Sequence of chain 1.B:
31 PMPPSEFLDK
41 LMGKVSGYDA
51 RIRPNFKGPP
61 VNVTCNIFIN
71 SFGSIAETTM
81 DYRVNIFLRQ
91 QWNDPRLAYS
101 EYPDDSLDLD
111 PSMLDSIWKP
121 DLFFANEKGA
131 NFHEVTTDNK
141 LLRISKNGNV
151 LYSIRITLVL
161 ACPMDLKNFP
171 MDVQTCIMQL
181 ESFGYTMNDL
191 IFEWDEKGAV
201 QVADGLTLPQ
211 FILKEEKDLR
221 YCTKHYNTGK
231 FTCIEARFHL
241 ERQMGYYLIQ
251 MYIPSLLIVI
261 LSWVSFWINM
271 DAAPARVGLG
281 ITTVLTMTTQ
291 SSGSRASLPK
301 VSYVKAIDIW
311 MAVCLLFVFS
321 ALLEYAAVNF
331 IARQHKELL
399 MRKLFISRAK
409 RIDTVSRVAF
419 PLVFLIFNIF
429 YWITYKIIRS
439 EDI

This small molecule binds to this protein.
Small molecule (SMILES): CC(=O)N[C@@H]1[C@@H](O)[C@H](O)[C@@H](CO)O[C@H]1O

Binding-site contacts:
Ligand atom O6 contacts residue PRO59 of chain 1.B at 4.0 Å.
Ligand atom O5 contacts residue PRO60 of chain 1.B at 3.6 Å.
Ligand atom O7 contacts residue ASN62 of chain 1.B at 4.3 Å.
Ligand atom C6 contacts residue PRO60 of chain 1.B at 3.8 Å (hydrophobic).
Ligand atom C1 contacts residue ASN62 of chain 1.B at 3.3 Å.
Ligand atom O6 contacts residue VAL61 of chain 1.B at 4.4 Å.
Ligand atom O5 contacts residue ASN62 of chain 1.B at 4.0 Å.
Ligand atom C2 contacts residue ASN62 of chain 1.B at 3.5 Å.
Ligand atom C7 contacts residue ASN62 of chain 1.B at 4.2 Å.
Ligand atom O6 contacts residue PRO60 of chain 1.B at 3.9 Å.
Ligand atom C5 contacts residue PRO60 of chain 1.B at 4.3 Å (hydrophobic).
Ligand atom N2 contacts residue ASN62 of chain 1.B at 3.7 Å.
Ligand atom C6 contacts residue PRO59 of chain 1.B at 3.8 Å (hydrophobic).